Sequence of chain 1.C:
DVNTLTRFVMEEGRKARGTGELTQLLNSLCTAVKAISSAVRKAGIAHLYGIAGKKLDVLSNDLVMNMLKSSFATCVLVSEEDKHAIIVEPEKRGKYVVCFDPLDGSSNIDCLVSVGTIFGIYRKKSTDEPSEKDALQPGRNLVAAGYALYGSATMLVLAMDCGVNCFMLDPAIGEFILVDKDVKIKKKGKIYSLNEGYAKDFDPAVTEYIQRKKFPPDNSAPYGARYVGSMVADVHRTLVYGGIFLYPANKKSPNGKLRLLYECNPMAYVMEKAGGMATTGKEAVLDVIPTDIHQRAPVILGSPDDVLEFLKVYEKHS

This small molecule binds to this protein.
Small molecule (SMILES): O=C(Nc1cc(Br)ccn1)NS(=O)(=O)c1ccc(Cl)cc1

Binding-site contacts:
Ligand atom N10 contacts residue ARG23 of chain 1.A at 3.6 Å.
Ligand atom O7 contacts residue LEU31 of chain 1.A at 3.2 Å (h-bond).
Ligand atom CL21 contacts residue MET178 of chain 1.A at 3.5 Å.
Ligand atom C5 contacts residue ARG23 of chain 1.A at 3.7 Å.
Ligand atom BR20 contacts residue 94G1 of chain 1.G at 3.5 Å.
Ligand atom C18 contacts residue VAL18 of chain 1.A at 3.7 Å (hydrophobic).
Ligand atom N10 contacts residue 94G1 of chain 1.G at 3.5 Å.
Ligand atom O7 contacts residue GLY29 of chain 1.A at 3.3 Å.
Ligand atom O8 contacts residue THR28 of chain 1.A at 3.6 Å.
Ligand atom O7 contacts residue GLU30 of chain 1.A at 3.7 Å.
Ligand atom O11 contacts residue GLY29 of chain 1.A at 3.1 Å.
Ligand atom N4 contacts residue GLY27 of chain 1.A at 3.3 Å (h-bond).
Ligand atom C17 contacts residue GLY29 of chain 1.C at 3.5 Å.
Ligand atom C17 contacts residue THR28 of chain 1.C at 3.7 Å.
Ligand atom C13 contacts residue GLY22 of chain 1.A at 3.3 Å.
Ligand atom C6 contacts residue GLY22 of chain 1.A at 3.4 Å.
Ligand atom C15 contacts residue THR28 of chain 1.C at 3.7 Å.
Ligand atom O8 contacts residue GLY27 of chain 1.A at 3.2 Å.
Ligand atom C13 contacts residue THR32 of chain 1.A at 3.3 Å.
Ligand atom C15 contacts residue 94G1 of chain 1.G at 3.5 Å.
Ligand atom C3 contacts residue THR32 of chain 1.A at 3.6 Å.
Ligand atom N2 contacts residue GLY27 of chain 1.A at 3.2 Å.
Ligand atom O11 contacts residue THR32 of chain 1.A at 2.5 Å (h-bond).
Ligand atom C15 contacts residue ARG23 of chain 1.A at 3.4 Å.
Ligand atom C14 contacts residue ARG23 of chain 1.A at 3.6 Å.
Ligand atom C9 contacts residue 94G1 of chain 1.G at 3.3 Å.
Ligand atom C14 contacts residue 94G1 of chain 1.G at 3.3 Å.
Ligand atom C17 contacts residue 94G1 of chain 1.G at 3.5 Å.
Ligand atom C5 contacts residue 94G1 of chain 1.G at 3.6 Å.
Ligand atom N2 contacts residue GLY29 of chain 1.A at 3.3 Å (h-bond).
Ligand atom S1 contacts residue GLY29 of chain 1.A at 3.7 Å.
Ligand atom C3 contacts residue GLY22 of chain 1.A at 3.6 Å.
Ligand atom C9 contacts residue ARG23 of chain 1.A at 3.7 Å.
Ligand atom CL21 contacts residue GLU21 of chain 1.A at 3.6 Å.
Ligand atom N4 contacts residue GLY22 of chain 1.A at 3.3 Å (h-bond).
Ligand atom N2 contacts residue GLY22 of chain 1.A at 3.5 Å (h-bond).
Ligand atom C3 contacts residue GLY29 of chain 1.A at 3.3 Å.
Ligand atom C17 contacts residue ARG23 of chain 1.A at 3.4 Å.
Ligand atom C18 contacts residue GLY22 of chain 1.A at 3.5 Å.
Ligand atom O7 contacts residue THR32 of chain 1.A at 3.0 Å (h-bond).

Sequence of chain 1.A:
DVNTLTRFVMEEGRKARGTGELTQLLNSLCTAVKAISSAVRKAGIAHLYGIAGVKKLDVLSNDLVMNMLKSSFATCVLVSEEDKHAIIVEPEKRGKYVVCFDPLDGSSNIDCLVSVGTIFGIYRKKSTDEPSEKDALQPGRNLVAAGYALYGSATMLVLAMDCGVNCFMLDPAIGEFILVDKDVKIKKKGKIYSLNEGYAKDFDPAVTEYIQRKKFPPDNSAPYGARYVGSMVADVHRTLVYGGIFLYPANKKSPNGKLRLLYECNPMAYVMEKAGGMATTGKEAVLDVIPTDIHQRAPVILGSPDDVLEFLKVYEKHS